This small molecule binds to this protein.
Small molecule (SMILES): CC(=O)N[C@@H]1[C@@H](O)[C@H](O)[C@@H](CO)O[C@H]1O

Sequence of chain 2.A:
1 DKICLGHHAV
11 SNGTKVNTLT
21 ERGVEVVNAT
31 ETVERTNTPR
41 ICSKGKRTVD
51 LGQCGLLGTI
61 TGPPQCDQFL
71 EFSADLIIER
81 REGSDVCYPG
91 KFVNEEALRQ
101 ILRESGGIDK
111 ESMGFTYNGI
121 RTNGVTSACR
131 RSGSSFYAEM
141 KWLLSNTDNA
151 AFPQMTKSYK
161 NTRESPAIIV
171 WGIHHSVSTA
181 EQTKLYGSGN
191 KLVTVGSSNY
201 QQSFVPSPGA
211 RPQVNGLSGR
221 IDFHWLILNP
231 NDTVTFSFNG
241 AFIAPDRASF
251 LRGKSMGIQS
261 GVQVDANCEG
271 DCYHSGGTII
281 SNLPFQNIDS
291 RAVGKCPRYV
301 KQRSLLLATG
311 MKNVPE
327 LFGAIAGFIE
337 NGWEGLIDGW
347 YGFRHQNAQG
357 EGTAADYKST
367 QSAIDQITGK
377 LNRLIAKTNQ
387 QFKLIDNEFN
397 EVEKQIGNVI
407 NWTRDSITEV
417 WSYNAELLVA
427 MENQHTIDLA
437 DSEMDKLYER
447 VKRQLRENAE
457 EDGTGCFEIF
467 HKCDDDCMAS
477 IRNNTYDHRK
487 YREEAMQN

Binding-site contacts:
Ligand atom N2 contacts residue ASN28 of chain 2.A at 3.0 Å (h-bond).
Ligand atom C2 contacts residue ASN28 of chain 2.A at 2.5 Å.
Ligand atom O5 contacts residue ASN28 of chain 2.A at 2.3 Å (h-bond).
Ligand atom C4 contacts residue ASN28 of chain 2.A at 4.2 Å.
Ligand atom C5 contacts residue ASN28 of chain 2.A at 3.6 Å.
Ligand atom C8 contacts residue VAL27 of chain 2.A at 4.0 Å (hydrophobic).
Ligand atom C1 contacts residue ASN28 of chain 2.A at 1.4 Å.
Ligand atom O7 contacts residue ASN28 of chain 2.A at 3.8 Å.
Ligand atom C3 contacts residue ASN28 of chain 2.A at 3.8 Å.
Ligand atom C7 contacts residue VAL27 of chain 2.A at 4.4 Å (hydrophobic).
Ligand atom C7 contacts residue ASN28 of chain 2.A at 3.5 Å.